The protein below binds the small molecule below.
Small molecule (SMILES): Cc1cn([C@H]2C[C@H](O)[C@@H](COP(=O)(O)NP(=O)(O)OP(=O)(O)O)O2)c(=O)[nH]c1=O

Sequence of chain 1.F:
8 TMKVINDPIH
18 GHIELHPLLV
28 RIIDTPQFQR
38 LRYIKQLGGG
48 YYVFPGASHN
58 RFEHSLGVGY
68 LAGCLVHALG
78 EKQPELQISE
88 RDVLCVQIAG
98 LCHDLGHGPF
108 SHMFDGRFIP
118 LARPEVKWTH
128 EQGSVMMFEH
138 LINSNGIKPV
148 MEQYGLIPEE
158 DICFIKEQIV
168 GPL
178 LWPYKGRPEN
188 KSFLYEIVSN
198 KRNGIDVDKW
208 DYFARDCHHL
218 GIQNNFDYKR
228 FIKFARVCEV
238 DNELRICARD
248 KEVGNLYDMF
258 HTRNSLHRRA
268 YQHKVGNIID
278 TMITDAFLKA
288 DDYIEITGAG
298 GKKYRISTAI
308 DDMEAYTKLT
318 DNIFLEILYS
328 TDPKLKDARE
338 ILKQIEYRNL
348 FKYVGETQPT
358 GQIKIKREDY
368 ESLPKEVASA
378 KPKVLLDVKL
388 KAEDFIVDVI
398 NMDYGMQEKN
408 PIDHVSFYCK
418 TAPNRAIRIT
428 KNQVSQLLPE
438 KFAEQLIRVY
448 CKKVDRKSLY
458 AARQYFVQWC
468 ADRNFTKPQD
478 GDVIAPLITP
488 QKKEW

Binding-site contacts:
Ligand atom C3' contacts residue TYR209 of chain 1.F at 3.6 Å (hydrophobic).
Ligand atom C2' contacts residue TYR268 of chain 1.F at 3.6 Å (hydrophobic).
Ligand atom PG contacts residue MG1 of chain 1.ZA at 3.3 Å.
Ligand atom C4 contacts residue GLN269 of chain 1.F at 3.5 Å.
Ligand atom O2G contacts residue MG1 of chain 1.ZA at 3.3 Å.
Ligand atom O1A contacts residue FE1 of chain 1.YA at 2.2 Å.
Ligand atom PA contacts residue ASP205 of chain 1.F at 3.6 Å.
Ligand atom O1G contacts residue TYR209 of chain 1.F at 3.5 Å (h-bond).
Ligand atom O2 contacts residue HIS109 of chain 1.F at 3.5 Å.
Ligand atom C4' contacts residue ARG58 of chain 1.F at 3.5 Å.
Ligand atom O2G contacts residue LYS206 of chain 1.F at 3.1 Å (salt-bridge).
Ligand atom O4' contacts residue HIS109 of chain 1.F at 3.3 Å.
Ligand atom O3G contacts residue LYS206 of chain 1.F at 3.3 Å (salt-bridge).
Ligand atom O3G contacts residue MG1 of chain 1.ZA at 2.3 Å.
Ligand atom C5M contacts residue TYR268 of chain 1.F at 3.5 Å (hydrophobic).
Ligand atom O1A contacts residue ASP205 of chain 1.F at 3.4 Å (salt-bridge).
Ligand atom O3' contacts residue ASP213 of chain 1.F at 2.6 Å (salt-bridge).
Ligand atom O1B contacts residue HIS109 of chain 1.F at 3.5 Å (h-bond).
Ligand atom O2B contacts residue ASP205 of chain 1.F at 3.1 Å (salt-bridge).
Ligand atom O2G contacts residue TYR209 of chain 1.F at 3.4 Å (h-bond).
Ligand atom O1A contacts residue ARG58 of chain 1.F at 2.8 Å (salt-bridge).
Ligand atom N3A contacts residue ASP205 of chain 1.F at 2.7 Å (salt-bridge).
Ligand atom O2A contacts residue ASP101 of chain 1.F at 3.3 Å (salt-bridge).
Ligand atom O2B contacts residue MG1 of chain 1.ZA at 2.3 Å.
Ligand atom PB contacts residue ASP205 of chain 1.F at 3.5 Å.
Ligand atom O2A contacts residue FE1 of chain 1.YA at 3.5 Å.
Ligand atom O1A contacts residue ASP101 of chain 1.F at 3.2 Å (salt-bridge).
Ligand atom PA contacts residue FE1 of chain 1.YA at 3.2 Å.
Ligand atom O2A contacts residue HIS104 of chain 1.F at 3.4 Å (h-bond).
Ligand atom O2A contacts residue HIS127 of chain 1.F at 2.9 Å (h-bond).
Ligand atom C2 contacts residue HIS109 of chain 1.F at 3.5 Å.
Ligand atom O1G contacts residue ARG260 of chain 1.F at 2.9 Å (salt-bridge).
Ligand atom O1B contacts residue HIS127 of chain 1.F at 3.4 Å.
Ligand atom O4 contacts residue GLN269 of chain 1.F at 2.9 Å (h-bond).
Ligand atom O4' contacts residue ARG58 of chain 1.F at 3.1 Å (salt-bridge).
Ligand atom C3' contacts residue ASP213 of chain 1.F at 3.5 Å.
Ligand atom O3' contacts residue GLN43 of chain 1.F at 3.3 Å (h-bond).
Ligand atom O1A contacts residue HIS61 of chain 1.F at 3.5 Å (h-bond).
Ligand atom O5' contacts residue HIS109 of chain 1.F at 2.8 Å (h-bond).
Ligand atom PG contacts residue LYS206 of chain 1.F at 3.5 Å.